Sequence of chain 1.B:
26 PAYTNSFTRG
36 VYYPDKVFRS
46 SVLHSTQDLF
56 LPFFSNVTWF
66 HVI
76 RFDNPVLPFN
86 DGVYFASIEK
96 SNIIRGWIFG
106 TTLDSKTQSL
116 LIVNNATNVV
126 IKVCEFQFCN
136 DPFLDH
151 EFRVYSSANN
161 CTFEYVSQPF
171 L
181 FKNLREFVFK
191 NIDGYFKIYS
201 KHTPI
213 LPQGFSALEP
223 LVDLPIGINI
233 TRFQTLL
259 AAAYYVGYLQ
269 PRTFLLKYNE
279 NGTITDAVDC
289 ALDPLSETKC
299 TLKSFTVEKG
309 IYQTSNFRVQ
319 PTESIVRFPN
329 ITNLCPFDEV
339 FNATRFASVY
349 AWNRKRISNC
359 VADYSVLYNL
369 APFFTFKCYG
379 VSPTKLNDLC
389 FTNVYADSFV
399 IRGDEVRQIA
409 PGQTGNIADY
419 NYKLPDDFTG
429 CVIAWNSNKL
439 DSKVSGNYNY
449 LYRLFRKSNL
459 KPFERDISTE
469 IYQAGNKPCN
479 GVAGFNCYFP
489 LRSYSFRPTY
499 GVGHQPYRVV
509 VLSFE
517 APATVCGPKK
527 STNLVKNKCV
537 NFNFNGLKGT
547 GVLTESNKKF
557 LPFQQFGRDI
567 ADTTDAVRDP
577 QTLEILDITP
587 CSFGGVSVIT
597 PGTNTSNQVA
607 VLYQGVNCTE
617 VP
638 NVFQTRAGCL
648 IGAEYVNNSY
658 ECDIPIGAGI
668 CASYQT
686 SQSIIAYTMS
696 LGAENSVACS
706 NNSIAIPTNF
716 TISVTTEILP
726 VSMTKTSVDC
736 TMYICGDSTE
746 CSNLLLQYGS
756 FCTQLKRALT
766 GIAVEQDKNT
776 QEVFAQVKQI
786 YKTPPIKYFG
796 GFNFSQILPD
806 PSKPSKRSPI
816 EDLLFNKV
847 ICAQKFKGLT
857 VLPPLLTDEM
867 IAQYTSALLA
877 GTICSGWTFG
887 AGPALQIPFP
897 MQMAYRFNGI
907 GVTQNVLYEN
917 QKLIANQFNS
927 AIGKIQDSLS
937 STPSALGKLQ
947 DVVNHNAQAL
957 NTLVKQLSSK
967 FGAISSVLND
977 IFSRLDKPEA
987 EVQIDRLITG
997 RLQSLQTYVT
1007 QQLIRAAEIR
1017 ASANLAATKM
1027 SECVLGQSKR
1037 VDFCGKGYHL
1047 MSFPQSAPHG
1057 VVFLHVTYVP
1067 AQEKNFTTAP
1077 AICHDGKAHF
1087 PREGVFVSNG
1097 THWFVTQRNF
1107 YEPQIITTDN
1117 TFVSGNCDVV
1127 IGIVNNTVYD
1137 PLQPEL

A protein and the small-molecule ligand that binds it are described below.
Small molecule (SMILES): CC(=O)N[C@@H]1[C@@H](O)[C@H](O)[C@@H](CO)O[C@H]1O

Binding-site contacts:
Ligand atom O5 contacts residue GLN577 of chain 1.B at 4.5 Å.
Ligand atom C4 contacts residue GLN577 of chain 1.B at 3.5 Å.
Ligand atom C1 contacts residue ASN328 of chain 1.B at 1.4 Å.
Ligand atom C4 contacts residue ASN328 of chain 1.B at 4.2 Å.
Ligand atom C6 contacts residue GLN577 of chain 1.B at 4.0 Å.
Ligand atom C3 contacts residue GLN577 of chain 1.B at 4.5 Å.
Ligand atom O5 contacts residue ASN328 of chain 1.B at 2.4 Å (h-bond).
Ligand atom C5 contacts residue GLN577 of chain 1.B at 4.2 Å.
Ligand atom N2 contacts residue ASN328 of chain 1.B at 2.8 Å (h-bond).
Ligand atom C7 contacts residue ASN328 of chain 1.B at 3.5 Å.
Ligand atom O7 contacts residue ASN328 of chain 1.B at 3.8 Å.
Ligand atom O4 contacts residue GLN577 of chain 1.B at 3.9 Å.
Ligand atom C3 contacts residue ASN328 of chain 1.B at 3.8 Å.
Ligand atom C5 contacts residue ASN328 of chain 1.B at 3.7 Å.
Ligand atom C2 contacts residue ASN328 of chain 1.B at 2.5 Å.